Sequence of chain 1.E:
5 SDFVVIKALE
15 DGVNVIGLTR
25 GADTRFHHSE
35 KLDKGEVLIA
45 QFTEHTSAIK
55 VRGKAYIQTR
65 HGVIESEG

Binding-site contacts:
Ligand atom NE1 contacts residue ALA44 of chain 1.E at 3.8 Å.
Ligand atom CD1 contacts residue SER51 of chain 1.D at 3.4 Å.
Ligand atom CA contacts residue THR23 of chain 1.D at 3.8 Å.
Ligand atom C contacts residue THR47 of chain 1.E at 3.4 Å.
Ligand atom C contacts residue GLY25 of chain 1.D at 3.4 Å.
Ligand atom CD2 contacts residue THR50 of chain 1.E at 4.0 Å.
Ligand atom CZ3 contacts residue HIS32 of chain 1.E at 3.9 Å.
Ligand atom O contacts residue THR23 of chain 1.D at 3.9 Å.
Ligand atom CZ2 contacts residue THR50 of chain 1.E at 3.8 Å.
Ligand atom O contacts residue ARG24 of chain 1.D at 3.4 Å.
Ligand atom CZ2 contacts residue ILE53 of chain 1.E at 3.8 Å (hydrophobic).
Ligand atom C contacts residue SER51 of chain 1.D at 3.5 Å.
Ligand atom OXT contacts residue GLY25 of chain 1.D at 3.9 Å.
Ligand atom OXT contacts residue THR47 of chain 1.E at 2.6 Å (h-bond).
Ligand atom N contacts residue THR23 of chain 1.D at 2.8 Å (h-bond).
Ligand atom OXT contacts residue HIS49 of chain 1.E at 3.9 Å.
Ligand atom N contacts residue ASP27 of chain 1.D at 3.3 Å (salt-bridge).
Ligand atom CD1 contacts residue GLN45 of chain 1.E at 3.5 Å.
Ligand atom N contacts residue THR28 of chain 1.D at 2.8 Å (h-bond).
Ligand atom CB contacts residue THR23 of chain 1.D at 3.7 Å.
Ligand atom O contacts residue GLY25 of chain 1.D at 3.0 Å (h-bond).
Ligand atom O contacts residue THR47 of chain 1.E at 3.6 Å.
Ligand atom CA contacts residue GLY25 of chain 1.D at 3.5 Å.
Ligand atom CA contacts residue THR28 of chain 1.D at 3.3 Å.
Ligand atom CD1 contacts residue THR47 of chain 1.E at 3.7 Å.
Ligand atom CZ3 contacts residue GLY21 of chain 1.E at 3.6 Å.
Ligand atom CE2 contacts residue GLN45 of chain 1.E at 3.9 Å.
Ligand atom CB contacts residue SER51 of chain 1.D at 3.4 Å.
Ligand atom CH2 contacts residue GLY21 of chain 1.E at 3.5 Å.
Ligand atom N contacts residue ARG24 of chain 1.D at 3.9 Å.
Ligand atom CA contacts residue SER51 of chain 1.D at 4.0 Å.
Ligand atom CZ2 contacts residue ALA44 of chain 1.E at 4.0 Å (hydrophobic).
Ligand atom CB contacts residue THR28 of chain 1.D at 3.7 Å.
Ligand atom N contacts residue GLY25 of chain 1.D at 2.7 Å (h-bond).
Ligand atom C contacts residue THR50 of chain 1.E at 3.9 Å.
Ligand atom NE1 contacts residue GLN45 of chain 1.E at 2.8 Å (h-bond).
Ligand atom O contacts residue SER51 of chain 1.D at 2.8 Å (h-bond).
Ligand atom OXT contacts residue THR50 of chain 1.E at 2.8 Å (h-bond).
Ligand atom CE3 contacts residue HIS32 of chain 1.E at 3.8 Å.
Ligand atom CG contacts residue SER51 of chain 1.D at 3.8 Å.

Sequence of chain 1.D:
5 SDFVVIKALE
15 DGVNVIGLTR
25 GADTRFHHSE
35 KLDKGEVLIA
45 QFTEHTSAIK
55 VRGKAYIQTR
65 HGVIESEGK

The protein below binds the small molecule below.
Small molecule (SMILES): N[C@@H](Cc1c[nH]c2ccccc12)C(=O)O